Binding-site contacts:
Ligand atom C15 contacts residue TRP40 of chain 1.C at 3.9 Å (hydrophobic).
Ligand atom C14 contacts residue TRP40 of chain 1.C at 3.5 Å (hydrophobic).
Ligand atom N29 contacts residue ASN99 of chain 1.C at 3.1 Å (h-bond).
Ligand atom C27 contacts residue LEU51 of chain 1.C at 4.0 Å (hydrophobic).
Ligand atom C38 contacts residue TYR98 of chain 1.C at 4.0 Å (hydrophobic).
Ligand atom C4 contacts residue TRP40 of chain 1.C at 4.0 Å (hydrophobic).
Ligand atom N32 contacts residue ASN99 of chain 1.C at 3.0 Å (h-bond).
Ligand atom N32 contacts residue ILE105 of chain 1.C at 4.1 Å.
Ligand atom C12 contacts residue ILE105 of chain 1.C at 3.8 Å (hydrophobic).
Ligand atom C5 contacts residue TRP40 of chain 1.C at 3.8 Å (hydrophobic).
Ligand atom C4 contacts residue LEU51 of chain 1.C at 3.5 Å (hydrophobic).
Ligand atom C5 contacts residue LEU51 of chain 1.C at 3.8 Å (hydrophobic).
Ligand atom C34 contacts residue VAL46 of chain 1.C at 3.9 Å (hydrophobic).
Ligand atom C26 contacts residue PRO41 of chain 1.C at 3.8 Å (hydrophobic).
Ligand atom C26 contacts residue ILE105 of chain 1.C at 3.9 Å (hydrophobic).
Ligand atom N30 contacts residue ILE105 of chain 1.C at 3.8 Å.
Ligand atom C1 contacts residue LEU51 of chain 1.C at 3.5 Å (hydrophobic).
Ligand atom C31 contacts residue ILE105 of chain 1.C at 3.9 Å (hydrophobic).
Ligand atom N7 contacts residue TRP40 of chain 1.C at 3.6 Å.
Ligand atom C36 contacts residue ASN99 of chain 1.C at 3.7 Å.
Ligand atom C9 contacts residue LEU51 of chain 1.C at 3.5 Å (hydrophobic).
Ligand atom C13 contacts residue TRP40 of chain 1.C at 3.7 Å (hydrophobic).
Ligand atom C35 contacts residue VAL46 of chain 1.C at 3.6 Å (hydrophobic).
Ligand atom C8 contacts residue LEU51 of chain 1.C at 3.8 Å (hydrophobic).
Ligand atom C13 contacts residue ILE105 of chain 1.C at 3.9 Å (hydrophobic).
Ligand atom C9 contacts residue TRP40 of chain 1.C at 4.0 Å (hydrophobic).
Ligand atom C38 contacts residue ASN99 of chain 1.C at 3.4 Å.
Ligand atom C6 contacts residue TRP40 of chain 1.C at 3.5 Å (hydrophobic).
Ligand atom N33 contacts residue CYS95 of chain 1.C at 4.0 Å.
Ligand atom C12 contacts residue TRP40 of chain 1.C at 4.1 Å (hydrophobic).
Ligand atom C35 contacts residue PHE42 of chain 1.C at 3.9 Å (hydrophobic).
Ligand atom C37 contacts residue ILE105 of chain 1.C at 4.0 Å (hydrophobic).
Ligand atom C35 contacts residue PRO41 of chain 1.C at 3.5 Å (hydrophobic).
Ligand atom N2 contacts residue LEU51 of chain 1.C at 3.6 Å.
Ligand atom C24 contacts residue TRP40 of chain 1.C at 3.6 Å (hydrophobic).
Ligand atom N3 contacts residue LEU51 of chain 1.C at 3.7 Å.
Ligand atom N2 contacts residue PRO41 of chain 1.C at 3.8 Å.
Ligand atom N33 contacts residue ASN99 of chain 1.C at 3.7 Å.
Ligand atom C8 contacts residue TRP40 of chain 1.C at 3.8 Å (hydrophobic).
Ligand atom C27 contacts residue ILE105 of chain 1.C at 4.0 Å (hydrophobic).

Sequence of chain 1.C:
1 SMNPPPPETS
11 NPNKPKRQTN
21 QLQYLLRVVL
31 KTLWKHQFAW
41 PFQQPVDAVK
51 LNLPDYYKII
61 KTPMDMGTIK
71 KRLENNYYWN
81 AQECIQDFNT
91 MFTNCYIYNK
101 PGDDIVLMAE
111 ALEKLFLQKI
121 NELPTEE

This protein binds this small molecule.
Small molecule (SMILES): Cc1nnc2c(NC(C)C)nc(-c3nc4cnc(N5CCOC[C@@H]5C)cc4n3[C@@H](C)c3ccccc3)cn12